Sequence of chain 1.E:
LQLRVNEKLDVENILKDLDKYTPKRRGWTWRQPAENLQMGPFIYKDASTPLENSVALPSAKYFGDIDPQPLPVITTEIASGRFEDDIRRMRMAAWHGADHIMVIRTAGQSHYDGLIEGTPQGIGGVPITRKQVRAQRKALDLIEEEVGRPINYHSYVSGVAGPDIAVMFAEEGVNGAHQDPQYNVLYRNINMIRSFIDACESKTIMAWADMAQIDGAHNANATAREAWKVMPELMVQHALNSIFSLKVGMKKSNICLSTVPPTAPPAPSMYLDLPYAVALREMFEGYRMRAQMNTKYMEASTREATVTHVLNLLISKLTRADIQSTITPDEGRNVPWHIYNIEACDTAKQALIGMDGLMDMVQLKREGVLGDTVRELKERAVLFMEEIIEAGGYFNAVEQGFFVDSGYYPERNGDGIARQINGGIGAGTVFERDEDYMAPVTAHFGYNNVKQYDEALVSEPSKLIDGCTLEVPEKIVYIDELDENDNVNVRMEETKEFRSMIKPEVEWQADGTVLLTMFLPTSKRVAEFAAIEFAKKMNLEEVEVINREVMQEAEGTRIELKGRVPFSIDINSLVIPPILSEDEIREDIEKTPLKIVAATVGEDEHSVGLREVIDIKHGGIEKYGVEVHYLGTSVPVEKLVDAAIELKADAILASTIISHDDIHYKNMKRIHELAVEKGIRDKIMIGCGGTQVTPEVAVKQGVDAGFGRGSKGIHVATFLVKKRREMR

The small molecule below binds the protein below.
Small molecule (SMILES): Cc1ncc(COP(=O)(O)O)c(/C=N/CCC[C@H](N)C(=O)O)c1O

Binding-site contacts:
Ligand atom C5 contacts residue TYR160 of chain 1.E at 3.3 Å (hydrophobic).
Ligand atom C2 contacts residue TYR187 of chain 1.E at 3.6 Å (hydrophobic).
Ligand atom O3 contacts residue HIS222 of chain 1.E at 3.4 Å (h-bond).
Ligand atom O contacts residue ARG294 of chain 1.E at 3.4 Å (salt-bridge).
Ligand atom OXT contacts residue GLN296 of chain 1.E at 2.9 Å (h-bond).
Ligand atom N1 contacts residue SER162 of chain 1.E at 2.9 Å (h-bond).
Ligand atom OXT contacts residue ARG294 of chain 1.E at 2.7 Å (salt-bridge).
Ligand atom O contacts residue HIS182 of chain 1.E at 2.7 Å (h-bond).
Ligand atom OP1 contacts residue TYR187 of chain 1.E at 2.9 Å (h-bond).
Ligand atom NE contacts residue ASN223 of chain 1.E at 3.5 Å (h-bond).
Ligand atom OP2 contacts residue SER114 of chain 1.E at 3.2 Å (h-bond).
Ligand atom C contacts residue GLU81 of chain 1.E at 3.6 Å.
Ligand atom C3 contacts residue TYR187 of chain 1.E at 3.6 Å (hydrophobic).
Ligand atom P contacts residue ARG192 of chain 1.E at 3.6 Å.
Ligand atom C6 contacts residue TYR187 of chain 1.E at 3.3 Å (hydrophobic).
Ligand atom OP3 contacts residue ARG192 of chain 1.E at 3.0 Å (salt-bridge).
Ligand atom CD contacts residue LYS626 of chain 1.A at 3.2 Å.
Ligand atom C contacts residue ARG294 of chain 1.E at 3.5 Å.
Ligand atom N1 contacts residue TYR187 of chain 1.E at 3.5 Å.
Ligand atom C5A contacts residue TYR187 of chain 1.E at 3.2 Å (hydrophobic).
Ligand atom C4 contacts residue TYR160 of chain 1.E at 3.5 Å (hydrophobic).
Ligand atom OP1 contacts residue ARG192 of chain 1.E at 2.7 Å (salt-bridge).
Ligand atom N contacts residue GLU81 of chain 1.E at 2.8 Å (salt-bridge).
Ligand atom C4A contacts residue LYS626 of chain 1.A at 3.6 Å.
Ligand atom OP4 contacts residue ARG109 of chain 1.E at 2.4 Å (salt-bridge).
Ligand atom O contacts residue HIS222 of chain 1.E at 3.6 Å (h-bond).
Ligand atom CB contacts residue TYR160 of chain 1.E at 3.0 Å (hydrophobic).
Ligand atom OP1 contacts residue SER114 of chain 1.E at 2.8 Å (h-bond).
Ligand atom C5 contacts residue TYR187 of chain 1.E at 3.3 Å (hydrophobic).
Ligand atom OP2 contacts residue GLN113 of chain 1.E at 3.3 Å (h-bond).
Ligand atom O contacts residue TYR160 of chain 1.E at 3.1 Å (h-bond).
Ligand atom C6 contacts residue TYR160 of chain 1.E at 3.3 Å (hydrophobic).
Ligand atom P contacts residue SER114 of chain 1.E at 3.6 Å.
Ligand atom C4 contacts residue TYR187 of chain 1.E at 3.4 Å (hydrophobic).
Ligand atom N1 contacts residue TYR160 of chain 1.E at 3.6 Å.
Ligand atom P contacts residue ARG109 of chain 1.E at 2.9 Å.
Ligand atom O3 contacts residue ASN223 of chain 1.E at 2.6 Å (h-bond).
Ligand atom C6 contacts residue SER162 of chain 1.E at 3.2 Å.
Ligand atom OP1 contacts residue ARG109 of chain 1.E at 3.3 Å (salt-bridge).
Ligand atom OP2 contacts residue ARG109 of chain 1.E at 2.7 Å (salt-bridge).

Sequence of chain 1.A:
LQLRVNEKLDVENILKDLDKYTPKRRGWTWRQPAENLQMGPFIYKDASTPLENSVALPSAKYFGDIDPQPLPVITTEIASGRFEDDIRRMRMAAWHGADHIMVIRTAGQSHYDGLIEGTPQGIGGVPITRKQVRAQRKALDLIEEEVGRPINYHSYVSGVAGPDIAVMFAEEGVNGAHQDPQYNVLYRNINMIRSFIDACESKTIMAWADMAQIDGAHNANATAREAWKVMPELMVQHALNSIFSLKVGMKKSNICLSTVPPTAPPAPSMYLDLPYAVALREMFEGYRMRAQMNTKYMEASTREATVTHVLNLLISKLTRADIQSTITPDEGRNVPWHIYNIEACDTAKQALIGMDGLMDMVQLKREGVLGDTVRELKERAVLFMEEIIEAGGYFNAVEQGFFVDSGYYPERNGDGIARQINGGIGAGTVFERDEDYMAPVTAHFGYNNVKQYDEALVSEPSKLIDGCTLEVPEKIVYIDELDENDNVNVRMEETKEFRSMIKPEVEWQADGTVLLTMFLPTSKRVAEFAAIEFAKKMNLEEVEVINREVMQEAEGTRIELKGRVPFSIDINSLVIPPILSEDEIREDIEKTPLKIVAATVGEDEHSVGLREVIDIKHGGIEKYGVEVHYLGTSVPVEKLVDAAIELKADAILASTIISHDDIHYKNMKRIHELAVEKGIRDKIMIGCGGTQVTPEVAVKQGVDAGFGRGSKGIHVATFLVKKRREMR